Binding-site contacts:
Ligand atom CAA contacts residue PHE135 of chain 43.A at 3.8 Å (hydrophobic).
Ligand atom CAX contacts residue ILE111 of chain 43.A at 3.9 Å (hydrophobic).
Ligand atom CAF contacts residue GLN202 of chain 43.A at 3.6 Å.
Ligand atom CAM contacts residue ILE111 of chain 43.A at 3.6 Å (hydrophobic).
Ligand atom CAV contacts residue MET195 of chain 43.A at 3.9 Å (hydrophobic).
Ligand atom CAG contacts residue THR114 of chain 43.A at 3.9 Å.
Ligand atom NAZ contacts residue ASN228 of chain 43.A at 3.9 Å.
Ligand atom CAP contacts residue TYR201 of chain 43.A at 3.5 Å (hydrophobic).
Ligand atom CAQ contacts residue TRP203 of chain 43.A at 3.4 Å (hydrophobic).
Ligand atom CAV contacts residue ILE111 of chain 43.A at 3.9 Å (hydrophobic).
Ligand atom OAB contacts residue ASP112 of chain 43.A at 3.6 Å.
Ligand atom CAD contacts residue GLN202 of chain 43.A at 3.6 Å.
Ligand atom CAG contacts residue TRP203 of chain 43.A at 3.9 Å (hydrophobic).
Ligand atom CAQ contacts residue ASN228 of chain 43.A at 3.6 Å.
Ligand atom OAS contacts residue MET195 of chain 43.A at 3.1 Å.
Ligand atom NAY contacts residue TRP203 of chain 43.A at 3.7 Å.
Ligand atom CAE contacts residue ASP112 of chain 43.A at 3.6 Å.
Ligand atom OAB contacts residue ILE113 of chain 43.A at 3.3 Å (h-bond).
Ligand atom CAF contacts residue ASN228 of chain 43.A at 3.2 Å.
Ligand atom CAV contacts residue VAL192 of chain 43.A at 3.9 Å (hydrophobic).
Ligand atom OAB contacts residue TRP203 of chain 43.A at 3.7 Å.
Ligand atom CAI contacts residue PHE155 of chain 43.A at 3.5 Å (hydrophobic).
Ligand atom CAI contacts residue ILE24 of chain 43.C at 3.7 Å (hydrophobic).
Ligand atom CAT contacts residue TRP203 of chain 43.A at 3.4 Å (hydrophobic).
Ligand atom CAK contacts residue PHE155 of chain 43.A at 3.5 Å (hydrophobic).
Ligand atom CAQ contacts residue TYR201 of chain 43.A at 3.7 Å (hydrophobic).
Ligand atom CAW contacts residue ASN228 of chain 43.A at 3.7 Å.
Ligand atom CAW contacts residue TRP203 of chain 43.A at 3.4 Å (hydrophobic).
Ligand atom CAL contacts residue ILE111 of chain 43.A at 3.5 Å (hydrophobic).
Ligand atom CAL contacts residue PHE135 of chain 43.A at 3.7 Å (hydrophobic).
Ligand atom CAK contacts residue MET195 of chain 43.A at 3.8 Å (hydrophobic).
Ligand atom OAS contacts residue VAL192 of chain 43.A at 3.9 Å.
Ligand atom CAJ contacts residue PHE135 of chain 43.A at 3.8 Å (hydrophobic).
Ligand atom CAG contacts residue ASP112 of chain 43.A at 3.5 Å.
Ligand atom CAH contacts residue VAL192 of chain 43.A at 3.9 Å (hydrophobic).
Ligand atom CAF contacts residue TRP203 of chain 43.A at 3.6 Å (hydrophobic).
Ligand atom CAE contacts residue THR114 of chain 43.A at 3.5 Å.
Ligand atom CAM contacts residue MET195 of chain 43.A at 4.0 Å (hydrophobic).
Ligand atom NAZ contacts residue TRP203 of chain 43.A at 3.2 Å.
Ligand atom CAD contacts residue ASN228 of chain 43.A at 3.5 Å.

Sequence of chain 43.A:
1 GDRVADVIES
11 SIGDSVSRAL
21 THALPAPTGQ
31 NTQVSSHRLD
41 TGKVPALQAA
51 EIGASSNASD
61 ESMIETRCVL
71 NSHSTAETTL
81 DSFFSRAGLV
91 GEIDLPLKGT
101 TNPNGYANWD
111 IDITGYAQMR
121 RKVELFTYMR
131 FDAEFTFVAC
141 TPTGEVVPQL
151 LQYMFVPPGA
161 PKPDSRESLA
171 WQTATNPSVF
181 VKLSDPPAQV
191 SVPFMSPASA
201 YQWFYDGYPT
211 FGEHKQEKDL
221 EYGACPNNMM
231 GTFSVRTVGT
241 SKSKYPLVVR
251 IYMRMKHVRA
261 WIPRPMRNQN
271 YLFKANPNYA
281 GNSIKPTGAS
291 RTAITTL

Sequence of chain 43.C:
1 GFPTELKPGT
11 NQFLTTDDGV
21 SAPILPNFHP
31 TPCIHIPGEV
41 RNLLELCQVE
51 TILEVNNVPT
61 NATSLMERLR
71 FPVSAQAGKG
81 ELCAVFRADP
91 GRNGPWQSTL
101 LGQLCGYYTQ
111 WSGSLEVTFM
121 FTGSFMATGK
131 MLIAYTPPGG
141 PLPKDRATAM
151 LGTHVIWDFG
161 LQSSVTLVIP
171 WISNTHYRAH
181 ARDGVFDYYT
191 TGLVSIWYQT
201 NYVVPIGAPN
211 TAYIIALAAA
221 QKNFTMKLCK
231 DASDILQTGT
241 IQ

A protein and the small-molecule ligand that binds it are described below.
Small molecule (SMILES): C[C@H](CCOc1ccc(I)cc1)CCN1CCN(c2ccncc2)C1=O